A small-molecule ligand and the protein it binds are described below.
Small molecule (SMILES): CC(C)(C)c1ccccc1OCC(=O)Nc1ccc(O)cc1

Binding-site contacts:
Ligand atom C20 contacts residue VAL242 of chain 1.D at 4.2 Å (hydrophobic).
Ligand atom C04 contacts residue GLY185 of chain 1.D at 3.6 Å.
Ligand atom C16 contacts residue VAL242 of chain 1.D at 3.6 Å (hydrophobic).
Ligand atom O18 contacts residue ALA244 of chain 1.D at 3.3 Å.
Ligand atom C16 contacts residue HIS191 of chain 1.D at 3.7 Å.
Ligand atom C15 contacts residue PHE193 of chain 1.D at 3.6 Å (hydrophobic).
Ligand atom C22 contacts residue PRO273 of chain 1.D at 4.2 Å (hydrophobic).
Ligand atom C05 contacts residue TYR188 of chain 1.D at 4.0 Å (hydrophobic).
Ligand atom O18 contacts residue PHE193 of chain 1.D at 3.5 Å.
Ligand atom C14 contacts residue VAL242 of chain 1.D at 4.2 Å (hydrophobic).
Ligand atom C02 contacts residue TYR188 of chain 1.D at 4.1 Å (hydrophobic).
Ligand atom C17 contacts residue HIS191 of chain 1.D at 3.4 Å.
Ligand atom C08 contacts residue ALA379 of chain 1.D at 3.6 Å (hydrophobic).
Ligand atom O10 contacts residue ILE309 of chain 1.D at 3.8 Å.
Ligand atom C21 contacts residue ILE309 of chain 1.D at 4.0 Å (hydrophobic).
Ligand atom C16 contacts residue SER241 of chain 1.D at 4.2 Å.
Ligand atom C17 contacts residue VAL242 of chain 1.D at 3.8 Å (hydrophobic).
Ligand atom C03 contacts residue GLY185 of chain 1.D at 3.7 Å.
Ligand atom C16 contacts residue PHE193 of chain 1.D at 3.7 Å (hydrophobic).
Ligand atom C15 contacts residue VAL242 of chain 1.D at 3.8 Å (hydrophobic).
Ligand atom C09 contacts residue TYR188 of chain 1.D at 4.1 Å (hydrophobic).
Ligand atom C09 contacts residue ALA379 of chain 1.D at 3.6 Å (hydrophobic).
Ligand atom C13 contacts residue ILE351 of chain 1.D at 3.5 Å (hydrophobic).
Ligand atom C01 contacts residue TYR188 of chain 1.D at 4.1 Å (hydrophobic).
Ligand atom O18 contacts residue SER275 of chain 1.D at 3.8 Å.
Ligand atom C06 contacts residue TYR188 of chain 1.D at 4.0 Å (hydrophobic).
Ligand atom O10 contacts residue ALA379 of chain 1.D at 3.2 Å.
Ligand atom C14 contacts residue SER275 of chain 1.D at 3.4 Å.
Ligand atom C03 contacts residue TYR188 of chain 1.D at 4.0 Å (hydrophobic).
Ligand atom O10 contacts residue ILE351 of chain 1.D at 4.0 Å.
Ligand atom C14 contacts residue ILE351 of chain 1.D at 3.9 Å (hydrophobic).
Ligand atom C04 contacts residue TYR188 of chain 1.D at 4.0 Å (hydrophobic).
Ligand atom C21 contacts residue PRO273 of chain 1.D at 3.9 Å (hydrophobic).
Ligand atom C08 contacts residue TYR188 of chain 1.D at 3.2 Å (hydrophobic).
Ligand atom C15 contacts residue SER275 of chain 1.D at 4.0 Å.
Ligand atom C13 contacts residue ILE309 of chain 1.D at 3.9 Å (hydrophobic).
Ligand atom C12 contacts residue ILE351 of chain 1.D at 4.1 Å (hydrophobic).
Ligand atom C12 contacts residue HIS191 of chain 1.D at 4.2 Å.
Ligand atom C09 contacts residue ILE309 of chain 1.D at 4.2 Å (hydrophobic).
Ligand atom C12 contacts residue VAL242 of chain 1.D at 4.2 Å (hydrophobic).

Sequence of chain 1.D:
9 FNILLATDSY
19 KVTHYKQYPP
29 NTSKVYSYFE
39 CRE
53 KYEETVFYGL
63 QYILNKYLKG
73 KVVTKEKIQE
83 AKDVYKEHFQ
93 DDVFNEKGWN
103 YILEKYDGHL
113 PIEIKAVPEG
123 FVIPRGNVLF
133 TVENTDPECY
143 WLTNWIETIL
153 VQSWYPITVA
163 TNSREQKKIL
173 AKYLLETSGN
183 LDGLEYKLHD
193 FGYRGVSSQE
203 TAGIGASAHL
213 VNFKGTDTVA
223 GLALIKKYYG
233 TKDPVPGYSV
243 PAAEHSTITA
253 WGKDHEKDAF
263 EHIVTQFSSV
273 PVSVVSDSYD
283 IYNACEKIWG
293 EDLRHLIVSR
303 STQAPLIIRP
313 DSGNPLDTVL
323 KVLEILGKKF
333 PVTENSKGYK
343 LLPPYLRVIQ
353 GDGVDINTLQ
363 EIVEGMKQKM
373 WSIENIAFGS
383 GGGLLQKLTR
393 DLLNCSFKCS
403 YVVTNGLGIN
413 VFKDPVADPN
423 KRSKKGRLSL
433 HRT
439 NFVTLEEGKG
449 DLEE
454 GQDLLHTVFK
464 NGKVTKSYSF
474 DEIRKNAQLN